A protein and the small-molecule ligand that binds it are described below.
Small molecule (SMILES): Nc1nc(-c2ccccc2)nc2[nH]nc(Nc3ccc(C(F)(F)F)cc3)c12

Sequence of chain 21.D:
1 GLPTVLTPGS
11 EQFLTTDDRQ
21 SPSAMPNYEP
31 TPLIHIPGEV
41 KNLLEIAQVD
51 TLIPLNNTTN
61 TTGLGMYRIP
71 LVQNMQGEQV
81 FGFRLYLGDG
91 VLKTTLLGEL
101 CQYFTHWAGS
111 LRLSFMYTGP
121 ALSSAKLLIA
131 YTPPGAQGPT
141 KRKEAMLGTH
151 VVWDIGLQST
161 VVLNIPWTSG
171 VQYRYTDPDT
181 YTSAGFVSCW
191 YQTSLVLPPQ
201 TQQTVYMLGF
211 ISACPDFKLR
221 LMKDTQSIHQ

Binding-site contacts:
Ligand atom C15 contacts residue ASN198 of chain 2.C at 2.5 Å.
Ligand atom N6 contacts residue MET221 of chain 2.C at 3.2 Å.
Ligand atom C11 contacts residue LEU218 of chain 2.C at 3.6 Å (hydrophobic).
Ligand atom C10 contacts residue LEU218 of chain 2.C at 3.4 Å (hydrophobic).
Ligand atom N3 contacts residue ASN198 of chain 2.C at 2.3 Å (h-bond).
Ligand atom N1 contacts residue ASN219 of chain 2.C at 3.9 Å.
Ligand atom F3 contacts residue ILE104 of chain 2.C at 3.7 Å.
Ligand atom F2 contacts residue ILE104 of chain 2.C at 3.4 Å.
Ligand atom F2 contacts residue TYR128 of chain 2.C at 3.4 Å.
Ligand atom C6 contacts residue ASN105 of chain 2.C at 3.6 Å.
Ligand atom N2 contacts residue ASN198 of chain 2.C at 3.3 Å (h-bond).
Ligand atom C13 contacts residue LEU218 of chain 2.C at 3.6 Å (hydrophobic).
Ligand atom C17 contacts residue ALA194 of chain 2.C at 3.6 Å (hydrophobic).
Ligand atom C6 contacts residue ILE104 of chain 2.C at 3.3 Å (hydrophobic).
Ligand atom C2 contacts residue MET221 of chain 2.C at 3.8 Å (hydrophobic).
Ligand atom N6 contacts residue ASN219 of chain 2.C at 3.5 Å.
Ligand atom C15 contacts residue ALA194 of chain 2.C at 3.5 Å (hydrophobic).
Ligand atom C13 contacts residue ALA196 of chain 2.C at 3.8 Å (hydrophobic).
Ligand atom N5 contacts residue ASN198 of chain 2.C at 3.0 Å (h-bond).
Ligand atom N6 contacts residue LEU218 of chain 2.C at 3.4 Å (h-bond).
Ligand atom C18 contacts residue ILE104 of chain 2.C at 3.9 Å (hydrophobic).
Ligand atom F1 contacts residue SER126 of chain 2.C at 3.6 Å.
Ligand atom F3 contacts residue TYR128 of chain 2.C at 3.4 Å.
Ligand atom C17 contacts residue ASN198 of chain 2.C at 3.7 Å.
Ligand atom C12 contacts residue LEU218 of chain 2.C at 3.6 Å (hydrophobic).
Ligand atom C15 contacts residue LEU218 of chain 2.C at 3.8 Å (hydrophobic).
Ligand atom N4 contacts residue LEU218 of chain 2.C at 3.0 Å (h-bond).
Ligand atom C4 contacts residue ASN105 of chain 2.C at 3.4 Å.
Ligand atom C4 contacts residue MET221 of chain 2.C at 3.7 Å (hydrophobic).
Ligand atom C9 contacts residue ASN198 of chain 2.C at 3.1 Å.
Ligand atom C3 contacts residue TYR197 of chain 2.C at 3.8 Å (hydrophobic).
Ligand atom N3 contacts residue TYR197 of chain 2.C at 3.9 Å.
Ligand atom C13 contacts residue ASN198 of chain 2.C at 2.6 Å.
Ligand atom C14 contacts residue LEU218 of chain 2.C at 3.5 Å (hydrophobic).
Ligand atom F3 contacts residue LEU106 of chain 2.C at 3.5 Å.
Ligand atom C15 contacts residue SER198 of chain 2.B at 3.6 Å.
Ligand atom F2 contacts residue MET221 of chain 2.C at 2.9 Å.
Ligand atom C1 contacts residue TYR197 of chain 2.C at 3.8 Å (hydrophobic).
Ligand atom N5 contacts residue TYR197 of chain 2.C at 3.8 Å.
Ligand atom C6 contacts residue MET221 of chain 2.C at 3.8 Å (hydrophobic).

Sequence of chain 2.B:
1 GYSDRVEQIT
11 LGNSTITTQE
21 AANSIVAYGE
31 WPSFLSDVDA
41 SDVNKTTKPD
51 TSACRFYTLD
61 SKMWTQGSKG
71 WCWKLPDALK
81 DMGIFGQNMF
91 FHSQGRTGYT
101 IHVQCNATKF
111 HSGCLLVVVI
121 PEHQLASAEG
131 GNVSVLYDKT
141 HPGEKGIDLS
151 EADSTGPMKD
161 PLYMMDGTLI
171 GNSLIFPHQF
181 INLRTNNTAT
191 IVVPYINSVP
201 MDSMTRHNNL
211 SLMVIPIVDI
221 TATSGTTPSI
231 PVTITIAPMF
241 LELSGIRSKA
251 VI

Sequence of chain 2.C:
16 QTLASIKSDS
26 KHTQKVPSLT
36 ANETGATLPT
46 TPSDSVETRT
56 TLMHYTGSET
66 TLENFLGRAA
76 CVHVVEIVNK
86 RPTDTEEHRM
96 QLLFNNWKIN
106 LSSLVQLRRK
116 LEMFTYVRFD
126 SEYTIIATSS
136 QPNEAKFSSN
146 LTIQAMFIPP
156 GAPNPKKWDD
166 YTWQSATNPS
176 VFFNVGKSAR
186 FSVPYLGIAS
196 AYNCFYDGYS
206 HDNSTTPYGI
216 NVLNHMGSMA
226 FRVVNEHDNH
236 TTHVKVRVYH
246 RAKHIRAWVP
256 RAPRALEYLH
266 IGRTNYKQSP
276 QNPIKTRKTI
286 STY